Sequence of chain 1.A:
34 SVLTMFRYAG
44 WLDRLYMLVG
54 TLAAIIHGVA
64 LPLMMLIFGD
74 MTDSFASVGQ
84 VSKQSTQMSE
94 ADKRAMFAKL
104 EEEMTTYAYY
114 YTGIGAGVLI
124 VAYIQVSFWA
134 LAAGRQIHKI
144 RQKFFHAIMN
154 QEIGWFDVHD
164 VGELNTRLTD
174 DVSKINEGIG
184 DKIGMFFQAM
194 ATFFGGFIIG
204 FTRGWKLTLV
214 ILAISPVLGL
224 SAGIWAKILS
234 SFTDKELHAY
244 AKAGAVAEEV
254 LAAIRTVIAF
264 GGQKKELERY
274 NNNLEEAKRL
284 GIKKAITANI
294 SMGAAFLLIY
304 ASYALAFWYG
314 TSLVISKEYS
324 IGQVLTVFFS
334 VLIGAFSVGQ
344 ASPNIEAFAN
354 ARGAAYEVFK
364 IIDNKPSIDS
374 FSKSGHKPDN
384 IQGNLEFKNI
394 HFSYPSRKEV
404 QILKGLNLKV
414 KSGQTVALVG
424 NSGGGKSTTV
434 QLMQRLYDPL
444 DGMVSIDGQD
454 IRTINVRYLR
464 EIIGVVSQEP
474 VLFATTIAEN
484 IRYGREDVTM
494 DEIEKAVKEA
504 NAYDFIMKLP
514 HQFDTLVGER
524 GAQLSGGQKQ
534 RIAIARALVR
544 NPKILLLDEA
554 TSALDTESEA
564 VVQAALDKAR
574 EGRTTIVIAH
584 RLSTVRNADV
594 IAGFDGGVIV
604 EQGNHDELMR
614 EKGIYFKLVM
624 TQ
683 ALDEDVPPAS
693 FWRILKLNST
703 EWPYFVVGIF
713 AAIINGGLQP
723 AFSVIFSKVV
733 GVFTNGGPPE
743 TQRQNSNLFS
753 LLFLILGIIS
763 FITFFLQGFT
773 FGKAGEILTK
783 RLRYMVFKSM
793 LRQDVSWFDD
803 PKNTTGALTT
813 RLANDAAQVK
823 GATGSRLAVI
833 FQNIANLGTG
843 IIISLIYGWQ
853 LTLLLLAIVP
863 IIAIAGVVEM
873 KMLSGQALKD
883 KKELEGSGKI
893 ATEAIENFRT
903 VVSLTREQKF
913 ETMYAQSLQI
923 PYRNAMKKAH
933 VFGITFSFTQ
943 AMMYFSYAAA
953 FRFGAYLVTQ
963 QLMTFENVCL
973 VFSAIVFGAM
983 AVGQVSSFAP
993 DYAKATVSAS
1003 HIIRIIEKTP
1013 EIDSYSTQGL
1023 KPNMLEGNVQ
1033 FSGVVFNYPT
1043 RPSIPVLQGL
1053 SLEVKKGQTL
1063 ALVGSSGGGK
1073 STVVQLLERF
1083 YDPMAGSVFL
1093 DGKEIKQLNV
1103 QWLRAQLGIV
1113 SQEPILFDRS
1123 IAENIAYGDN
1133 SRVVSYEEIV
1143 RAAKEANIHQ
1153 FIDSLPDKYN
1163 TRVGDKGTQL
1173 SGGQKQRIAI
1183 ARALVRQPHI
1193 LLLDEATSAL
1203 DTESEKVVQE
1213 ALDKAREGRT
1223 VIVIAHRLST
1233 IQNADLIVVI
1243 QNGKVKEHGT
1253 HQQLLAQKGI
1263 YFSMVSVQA

A protein and the small-molecule ligand that binds it are described below.
Small molecule (SMILES): C[C@@H]1NC(=O)c2csc(n2)[C@H](CS)NC(=O)c2csc(n2)[C@H](C)NC(=O)c2csc1n2

Binding-site contacts:
Ligand atom C08 contacts residue MET74 of chain 1.A at 3.8 Å (hydrophobic).
Ligand atom C04 contacts residue PHE974 of chain 1.A at 3.5 Å (hydrophobic).
Ligand atom C10 contacts residue MET74 of chain 1.A at 3.9 Å (hydrophobic).
Ligand atom S02 contacts residue MET74 of chain 1.A at 3.6 Å.
Ligand atom C13 contacts residue VAL732 of chain 1.A at 3.7 Å (hydrophobic).
Ligand atom C15 contacts residue PHE332 of chain 1.A at 4.1 Å (hydrophobic).
Ligand atom C14 contacts residue GLY733 of chain 1.A at 4.1 Å.
Ligand atom C12 contacts residue PHE332 of chain 1.A at 4.0 Å (hydrophobic).
Ligand atom C12 contacts residue VAL732 of chain 1.A at 3.6 Å (hydrophobic).
Ligand atom C07 contacts residue PHE71 of chain 1.A at 3.8 Å (hydrophobic).
Ligand atom O01 contacts residue MET68 of chain 1.A at 3.1 Å (h-bond).
Ligand atom C09 contacts residue MET74 of chain 1.A at 2.9 Å (hydrophobic).
Ligand atom C10 contacts residue PHE332 of chain 1.A at 3.8 Å (hydrophobic).
Ligand atom N01 contacts residue PHE332 of chain 1.A at 3.9 Å.
Ligand atom C10 contacts residue LEU328 of chain 1.A at 3.9 Å (hydrophobic).
Ligand atom O02 contacts residue MET74 of chain 1.A at 3.4 Å (h-bond).
Ligand atom S03 contacts residue VAL732 of chain 1.A at 2.9 Å.
Ligand atom N05 contacts residue PHE332 of chain 1.A at 3.8 Å.
Ligand atom S01 contacts residue CYS971 of chain 1.A at 3.4 Å (h-bond).
Ligand atom C05 contacts residue MET68 of chain 1.A at 4.0 Å (hydrophobic).
Ligand atom C14 contacts residue VAL732 of chain 1.A at 3.1 Å (hydrophobic).
Ligand atom S02 contacts residue PHE71 of chain 1.A at 3.2 Å (h-bond).
Ligand atom N06 contacts residue PHE332 of chain 1.A at 3.5 Å.
Ligand atom C13 contacts residue PHE332 of chain 1.A at 3.9 Å (hydrophobic).
Ligand atom C08 contacts residue PHE332 of chain 1.A at 3.8 Å (hydrophobic).
Ligand atom N06 contacts residue VAL732 of chain 1.A at 4.0 Å.
Ligand atom N04 contacts residue PHE332 of chain 1.A at 4.0 Å.
Ligand atom S01 contacts residue PHE974 of chain 1.A at 3.9 Å.
Ligand atom S04 contacts residue CYS971 of chain 1.A at 2.0 Å (h-bond).
Ligand atom C16 contacts residue PHE71 of chain 1.A at 2.8 Å (hydrophobic).
Ligand atom C06 contacts residue PHE71 of chain 1.A at 3.8 Å (hydrophobic).
Ligand atom C17 contacts residue PHE78 of chain 1.A at 3.6 Å (hydrophobic).
Ligand atom O03 contacts residue SER729 of chain 1.A at 3.2 Å.
Ligand atom O02 contacts residue LEU328 of chain 1.A at 3.0 Å.
Ligand atom C18 contacts residue CYS971 of chain 1.A at 3.3 Å (hydrophobic).
Ligand atom C11 contacts residue LEU328 of chain 1.A at 3.4 Å (hydrophobic).
Ligand atom C17 contacts residue LEU328 of chain 1.A at 4.1 Å (hydrophobic).
Ligand atom N02 contacts residue PHE332 of chain 1.A at 3.8 Å.
Ligand atom S01 contacts residue SER975 of chain 1.A at 3.3 Å (h-bond).
Ligand atom C18 contacts residue LEU972 of chain 1.A at 4.0 Å (hydrophobic).